Sequence of chain 1.B:
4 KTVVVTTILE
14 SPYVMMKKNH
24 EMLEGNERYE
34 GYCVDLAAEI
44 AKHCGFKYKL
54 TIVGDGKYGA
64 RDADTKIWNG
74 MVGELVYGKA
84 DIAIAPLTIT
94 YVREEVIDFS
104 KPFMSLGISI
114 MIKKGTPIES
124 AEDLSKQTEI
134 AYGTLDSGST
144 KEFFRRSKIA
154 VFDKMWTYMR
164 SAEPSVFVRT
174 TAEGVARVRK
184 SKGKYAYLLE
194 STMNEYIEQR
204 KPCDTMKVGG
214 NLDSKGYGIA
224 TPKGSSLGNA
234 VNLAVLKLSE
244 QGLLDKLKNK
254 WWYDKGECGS

Sequence of chain 1.A:
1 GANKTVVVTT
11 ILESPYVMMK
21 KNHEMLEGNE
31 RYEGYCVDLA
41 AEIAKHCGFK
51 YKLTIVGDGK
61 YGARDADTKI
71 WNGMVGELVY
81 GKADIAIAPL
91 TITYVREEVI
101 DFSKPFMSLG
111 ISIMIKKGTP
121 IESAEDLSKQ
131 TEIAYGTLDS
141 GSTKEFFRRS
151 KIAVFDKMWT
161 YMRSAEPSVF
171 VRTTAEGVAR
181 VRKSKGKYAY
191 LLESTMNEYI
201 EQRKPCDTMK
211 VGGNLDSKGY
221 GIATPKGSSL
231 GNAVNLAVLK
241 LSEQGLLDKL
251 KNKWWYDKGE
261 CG

The protein below binds the small molecule below.
Small molecule (SMILES): NS(=O)(=O)c1cc2c(cc1Cl)N[C@H]([C@H]1C[C@H]3C=C[C@@H]1C3)NS2(=O)=O

Binding-site contacts:
Ligand atom C3 contacts residue GLY219 of chain 1.B at 3.7 Å.
Ligand atom C13 contacts residue ASP248 of chain 1.A at 3.7 Å.
Ligand atom N3 contacts residue SER217 of chain 1.B at 3.4 Å (h-bond).
Ligand atom O3 contacts residue SER108 of chain 1.A at 3.0 Å (h-bond).
Ligand atom C10 contacts residue SER217 of chain 1.B at 3.1 Å.
Ligand atom C8 contacts residue PRO105 of chain 1.A at 3.5 Å (hydrophobic).
Ligand atom O2 contacts residue SER108 of chain 1.A at 3.0 Å (h-bond).
Ligand atom C7 contacts residue LEU239 of chain 1.A at 2.9 Å (hydrophobic).
Ligand atom C6 contacts residue SER242 of chain 1.A at 3.2 Å.
Ligand atom C10 contacts residue SER242 of chain 1.A at 3.8 Å.
Ligand atom O1 contacts residue SER108 of chain 1.A at 3.4 Å (h-bond).
Ligand atom C6 contacts residue LEU239 of chain 1.A at 3.8 Å (hydrophobic).
Ligand atom CL contacts residue ASP248 of chain 1.A at 2.4 Å.
Ligand atom C14 contacts residue SER242 of chain 1.A at 3.7 Å.
Ligand atom C11 contacts residue MET107 of chain 1.A at 3.8 Å (hydrophobic).
Ligand atom C1 contacts residue PRO105 of chain 1.A at 3.4 Å (hydrophobic).
Ligand atom S1 contacts residue SER108 of chain 1.A at 3.5 Å (h-bond).
Ligand atom C14 contacts residue SER217 of chain 1.B at 3.6 Å.
Ligand atom CL contacts residue LEU247 of chain 1.A at 3.5 Å.
Ligand atom C2 contacts residue PRO105 of chain 1.A at 3.5 Å (hydrophobic).
Ligand atom C8 contacts residue SER242 of chain 1.A at 3.8 Å.
Ligand atom C8 contacts residue SER217 of chain 1.B at 3.4 Å.
Ligand atom O1 contacts residue LYS218 of chain 1.B at 3.6 Å.
Ligand atom C7 contacts residue LYS104 of chain 1.A at 3.6 Å.
Ligand atom N2 contacts residue SER242 of chain 1.A at 2.9 Å (h-bond).
Ligand atom N2 contacts residue SER217 of chain 1.B at 3.1 Å (h-bond).
Ligand atom C5 contacts residue ILE92 of chain 1.B at 3.5 Å (hydrophobic).
Ligand atom O2 contacts residue PRO105 of chain 1.A at 3.5 Å.
Ligand atom C9 contacts residue SER217 of chain 1.B at 3.7 Å.
Ligand atom N1 contacts residue PRO105 of chain 1.A at 2.7 Å (h-bond).
Ligand atom C4 contacts residue LYS218 of chain 1.B at 3.6 Å.
Ligand atom O3 contacts residue MET107 of chain 1.A at 3.6 Å.
Ligand atom N3 contacts residue ASP248 of chain 1.A at 3.6 Å (salt-bridge).
Ligand atom O1 contacts residue SER217 of chain 1.B at 3.7 Å.
Ligand atom C4 contacts residue GLY219 of chain 1.B at 3.4 Å.
Ligand atom C4 contacts residue ILE92 of chain 1.B at 3.6 Å (hydrophobic).
Ligand atom C5 contacts residue LEU239 of chain 1.A at 3.0 Å (hydrophobic).
Ligand atom O2 contacts residue MET107 of chain 1.A at 3.3 Å.
Ligand atom C11 contacts residue SER108 of chain 1.A at 3.5 Å.
Ligand atom C1 contacts residue SER242 of chain 1.A at 3.7 Å.